A small-molecule ligand and the protein it binds are described below.
Small molecule (SMILES): CC(C)CCC[C@@H](C)[C@H]1CC[C@H]2[C@@H]3CC=C4C[C@@H](O)CC[C@]4(C)[C@H]3CC[C@]12C

Sequence of chain 1.C:
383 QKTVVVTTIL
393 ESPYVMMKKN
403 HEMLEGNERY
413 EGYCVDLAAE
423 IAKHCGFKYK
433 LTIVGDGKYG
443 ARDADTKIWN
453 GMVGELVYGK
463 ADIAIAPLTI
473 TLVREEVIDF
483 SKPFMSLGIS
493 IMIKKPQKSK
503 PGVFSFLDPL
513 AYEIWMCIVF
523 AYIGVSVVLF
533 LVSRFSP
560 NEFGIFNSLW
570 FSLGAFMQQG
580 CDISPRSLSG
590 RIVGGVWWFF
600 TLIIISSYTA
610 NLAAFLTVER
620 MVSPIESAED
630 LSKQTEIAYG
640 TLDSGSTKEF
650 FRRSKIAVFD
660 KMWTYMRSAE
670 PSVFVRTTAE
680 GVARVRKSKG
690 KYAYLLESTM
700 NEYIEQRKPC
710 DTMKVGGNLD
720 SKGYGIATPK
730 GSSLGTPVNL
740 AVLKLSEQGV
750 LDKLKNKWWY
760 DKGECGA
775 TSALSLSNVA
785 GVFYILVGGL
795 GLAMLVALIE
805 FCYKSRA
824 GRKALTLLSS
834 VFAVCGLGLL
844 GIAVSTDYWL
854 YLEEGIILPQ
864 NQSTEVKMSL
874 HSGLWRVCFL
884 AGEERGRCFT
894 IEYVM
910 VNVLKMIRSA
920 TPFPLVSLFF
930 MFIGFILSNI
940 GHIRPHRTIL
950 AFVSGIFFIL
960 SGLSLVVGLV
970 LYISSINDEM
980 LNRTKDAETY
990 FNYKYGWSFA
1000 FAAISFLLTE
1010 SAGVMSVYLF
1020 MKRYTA

Binding-site contacts:
Ligand atom C4 contacts residue PCW1 of chain 1.CA at 4.1 Å.
Ligand atom C23 contacts residue PCW1 of chain 1.CA at 4.4 Å.
Ligand atom C10 contacts residue PCW1 of chain 1.CA at 4.0 Å.
Ligand atom C2 contacts residue PCW1 of chain 1.W at 4.2 Å.
Ligand atom C21 contacts residue TYR788 of chain 1.D at 4.3 Å (hydrophobic).
Ligand atom C15 contacts residue TYR788 of chain 1.D at 3.6 Å (hydrophobic).
Ligand atom C27 contacts residue PCW1 of chain 1.CA at 3.8 Å.
Ligand atom C23 contacts residue PCW1 of chain 1.DA at 4.5 Å.
Ligand atom C18 contacts residue LEU970 of chain 1.C at 3.7 Å (hydrophobic).
Ligand atom C2 contacts residue SER918 of chain 1.C at 3.4 Å.
Ligand atom C5 contacts residue PCW1 of chain 1.CA at 3.6 Å.
Ligand atom C19 contacts residue PCW1 of chain 1.CA at 3.3 Å.
Ligand atom C22 contacts residue PHE922 of chain 1.C at 4.2 Å (hydrophobic).
Ligand atom C1 contacts residue PCW1 of chain 1.W at 4.4 Å.
Ligand atom C18 contacts residue PHE922 of chain 1.C at 4.2 Å (hydrophobic).
Ligand atom C20 contacts residue PHE922 of chain 1.C at 4.3 Å (hydrophobic).
Ligand atom C6 contacts residue PCW1 of chain 1.CA at 4.3 Å.
Ligand atom C27 contacts residue GLY792 of chain 1.D at 3.7 Å.
Ligand atom C14 contacts residue PCW1 of chain 1.CA at 4.1 Å.
Ligand atom C26 contacts residue GLY792 of chain 1.D at 4.4 Å.
Ligand atom O1 contacts residue MET915 of chain 1.C at 3.9 Å.
Ligand atom C9 contacts residue PCW1 of chain 1.CA at 3.9 Å.
Ligand atom C15 contacts residue VAL505 of chain 1.D at 4.4 Å (hydrophobic).
Ligand atom C7 contacts residue LEU970 of chain 1.C at 3.9 Å (hydrophobic).
Ligand atom C16 contacts residue PCW1 of chain 1.CA at 3.4 Å.
Ligand atom C14 contacts residue LEU970 of chain 1.C at 4.3 Å (hydrophobic).
Ligand atom C15 contacts residue PCW1 of chain 1.CA at 3.8 Å.
Ligand atom C8 contacts residue PCW1 of chain 1.CA at 3.7 Å.
Ligand atom C11 contacts residue PCW1 of chain 1.W at 3.9 Å.
Ligand atom C3 contacts residue SER918 of chain 1.C at 4.5 Å.
Ligand atom C1 contacts residue SER918 of chain 1.C at 3.4 Å.
Ligand atom C19 contacts residue PCW1 of chain 1.W at 3.8 Å.
Ligand atom C20 contacts residue VAL966 of chain 1.C at 4.2 Å (hydrophobic).
Ligand atom C7 contacts residue PCW1 of chain 1.CA at 4.3 Å.
Ligand atom C21 contacts residue VAL966 of chain 1.C at 3.8 Å (hydrophobic).
Ligand atom C27 contacts residue TYR788 of chain 1.D at 4.1 Å (hydrophobic).
Ligand atom C8 contacts residue LEU970 of chain 1.C at 4.5 Å (hydrophobic).
Ligand atom C12 contacts residue PCW1 of chain 1.W at 4.2 Å.
Ligand atom C17 contacts residue PCW1 of chain 1.CA at 4.3 Å.

Sequence of chain 1.D:
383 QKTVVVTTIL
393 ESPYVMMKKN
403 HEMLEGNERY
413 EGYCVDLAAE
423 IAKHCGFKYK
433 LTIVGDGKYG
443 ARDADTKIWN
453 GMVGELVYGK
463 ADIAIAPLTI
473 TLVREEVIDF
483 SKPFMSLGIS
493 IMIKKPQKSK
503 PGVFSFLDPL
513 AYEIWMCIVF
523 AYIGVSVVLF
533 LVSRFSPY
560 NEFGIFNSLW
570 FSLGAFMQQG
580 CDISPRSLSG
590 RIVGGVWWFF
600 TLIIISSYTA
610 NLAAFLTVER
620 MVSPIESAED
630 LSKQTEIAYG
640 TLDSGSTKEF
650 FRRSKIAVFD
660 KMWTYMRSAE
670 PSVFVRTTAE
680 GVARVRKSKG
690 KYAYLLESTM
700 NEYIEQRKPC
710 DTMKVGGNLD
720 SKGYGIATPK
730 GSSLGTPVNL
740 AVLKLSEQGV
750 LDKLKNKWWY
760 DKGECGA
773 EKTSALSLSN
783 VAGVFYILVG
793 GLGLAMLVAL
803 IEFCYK